Binding-site contacts:
Ligand atom N2 contacts residue ASN155 of chain 1.B at 3.0 Å (h-bond).
Ligand atom C3 contacts residue ASN155 of chain 1.B at 3.8 Å.
Ligand atom C1 contacts residue ASN155 of chain 1.B at 1.4 Å.
Ligand atom C2 contacts residue ASN155 of chain 1.B at 2.4 Å.
Ligand atom C7 contacts residue ASN155 of chain 1.B at 3.4 Å.
Ligand atom O7 contacts residue ASN155 of chain 1.B at 3.4 Å (h-bond).
Ligand atom C5 contacts residue ASN155 of chain 1.B at 3.6 Å.
Ligand atom C4 contacts residue ASN155 of chain 1.B at 4.2 Å.
Ligand atom O5 contacts residue ASN155 of chain 1.B at 2.4 Å (h-bond).

Sequence of chain 1.B:
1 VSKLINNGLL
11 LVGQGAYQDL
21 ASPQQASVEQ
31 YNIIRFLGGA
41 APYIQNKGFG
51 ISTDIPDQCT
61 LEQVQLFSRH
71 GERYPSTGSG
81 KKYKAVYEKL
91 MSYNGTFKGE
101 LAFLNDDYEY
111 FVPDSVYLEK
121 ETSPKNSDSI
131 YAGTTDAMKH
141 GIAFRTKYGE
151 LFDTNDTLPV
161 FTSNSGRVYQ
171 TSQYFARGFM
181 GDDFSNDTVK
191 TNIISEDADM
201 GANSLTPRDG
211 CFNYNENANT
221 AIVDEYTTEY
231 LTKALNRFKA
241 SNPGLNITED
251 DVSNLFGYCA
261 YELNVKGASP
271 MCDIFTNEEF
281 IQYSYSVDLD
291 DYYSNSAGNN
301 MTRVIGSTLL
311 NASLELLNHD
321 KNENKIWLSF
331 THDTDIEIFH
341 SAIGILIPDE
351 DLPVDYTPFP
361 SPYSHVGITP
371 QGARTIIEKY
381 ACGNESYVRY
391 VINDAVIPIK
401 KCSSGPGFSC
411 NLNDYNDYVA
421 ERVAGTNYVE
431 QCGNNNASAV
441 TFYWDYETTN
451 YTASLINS

This protein binds this small molecule.
Small molecule (SMILES): CC(=O)N[C@@H]1[C@@H](O)[C@H](O)[C@@H](CO)O[C@H]1O